Binding-site contacts:
Ligand atom O contacts residue LYS54 of chain 2.A at 3.6 Å.
Ligand atom C contacts residue GLU19 of chain 2.A at 3.6 Å.
Ligand atom N contacts residue GLU19 of chain 2.A at 2.7 Å (salt-bridge).
Ligand atom NH2 contacts residue ASN55 of chain 2.A at 3.5 Å (h-bond).
Ligand atom C contacts residue ASN231 of chain 2.A at 3.6 Å.
Ligand atom NH1 contacts residue GLY58 of chain 2.A at 3.6 Å.
Ligand atom CA contacts residue ASN180 of chain 2.A at 3.4 Å.
Ligand atom O1P contacts residue ARG61 of chain 2.A at 2.9 Å (salt-bridge).
Ligand atom C contacts residue ASN55 of chain 2.A at 3.5 Å.
Ligand atom O contacts residue VAL51 of chain 2.A at 3.6 Å.
Ligand atom P contacts residue ARG61 of chain 2.A at 3.6 Å.
Ligand atom CA contacts residue GLU19 of chain 2.A at 3.7 Å.
Ligand atom O contacts residue ASN231 of chain 2.A at 2.9 Å (h-bond).
Ligand atom CG1 contacts residue LEU179 of chain 2.A at 3.7 Å (hydrophobic).
Ligand atom CB contacts residue GLU19 of chain 2.A at 3.2 Å.
Ligand atom O contacts residue VAL183 of chain 2.A at 3.6 Å.
Ligand atom CB contacts residue GLU187 of chain 2.A at 3.1 Å.
Ligand atom NE contacts residue ASN55 of chain 2.A at 3.2 Å (h-bond).
Ligand atom O3P contacts residue ARG134 of chain 2.A at 2.9 Å (salt-bridge).
Ligand atom CG1 contacts residue ASN180 of chain 2.A at 3.7 Å.
Ligand atom C contacts residue ASN180 of chain 2.A at 3.6 Å.
Ligand atom CG2 contacts residue UVB1 of chain 2.C at 3.6 Å.
Ligand atom N contacts residue LEU179 of chain 2.A at 3.5 Å.
Ligand atom OG contacts residue GLU19 of chain 2.A at 2.5 Å (salt-bridge).
Ligand atom N contacts residue ASN180 of chain 2.A at 2.9 Å (h-bond).
Ligand atom N contacts residue ASN231 of chain 2.A at 2.8 Å (h-bond).
Ligand atom CB contacts residue ASN180 of chain 2.A at 3.2 Å.
Ligand atom O contacts residue VAL51 of chain 2.A at 3.6 Å.
Ligand atom O contacts residue GLU187 of chain 2.A at 3.1 Å (salt-bridge).
Ligand atom CB contacts residue ASN55 of chain 2.A at 3.4 Å.
Ligand atom CA contacts residue ASN231 of chain 2.A at 3.5 Å.
Ligand atom O3P contacts residue TYR135 of chain 2.A at 2.5 Å (h-bond).
Ligand atom O contacts residue ASN55 of chain 2.A at 2.9 Å (h-bond).
Ligand atom CB contacts residue TRP235 of chain 2.A at 3.3 Å (hydrophobic).
Ligand atom O1P contacts residue ARG134 of chain 2.A at 2.8 Å (salt-bridge).
Ligand atom CA contacts residue ASN55 of chain 2.A at 3.4 Å.
Ligand atom N contacts residue LEU234 of chain 2.A at 3.4 Å.
Ligand atom CA contacts residue GLU19 of chain 2.A at 3.5 Å.
Ligand atom O2P contacts residue ARG61 of chain 2.A at 2.9 Å (salt-bridge).
Ligand atom CD1 contacts residue GLY176 of chain 2.A at 3.6 Å.

Sequence of chain 2.A:
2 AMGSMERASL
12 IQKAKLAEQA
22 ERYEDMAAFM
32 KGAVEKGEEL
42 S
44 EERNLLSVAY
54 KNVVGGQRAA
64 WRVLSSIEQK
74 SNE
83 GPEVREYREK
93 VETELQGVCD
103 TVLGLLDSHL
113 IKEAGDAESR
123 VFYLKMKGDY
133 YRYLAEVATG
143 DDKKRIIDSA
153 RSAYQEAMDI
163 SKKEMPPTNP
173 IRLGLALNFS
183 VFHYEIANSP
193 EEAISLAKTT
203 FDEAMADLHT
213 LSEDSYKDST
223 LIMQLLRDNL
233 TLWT

The small molecule below binds the protein below.
Small molecule (SMILES): CC[C@H](C)[C@H](NC(=O)[C@H](COP(=O)(O)O)NC(=O)CNC(=O)[C@H](C)N)C(=O)N1C=CC[C@H]1C(=O)NCC(=O)N[C@@H](CCCN=C(N)N)C(=O)N[C@@H](C)C(=O)N[C@@H](CO)C(=O)O